The small molecule below binds the protein below.
Small molecule (SMILES): OC[C@H]1O[C@H](O[C@H]2[C@H](O)[C@@H](O)[C@@H](O[C@H]3[C@H](O)[C@@H](O)[C@@H](O[C@H]4[C@H](O)[C@@H](O)CO[C@@H]4CO)O[C@@H]3CO)O[C@@H]2CO)[C@H](O)[C@@H](O)[C@@H]1O

Sequence of chain 1.A:
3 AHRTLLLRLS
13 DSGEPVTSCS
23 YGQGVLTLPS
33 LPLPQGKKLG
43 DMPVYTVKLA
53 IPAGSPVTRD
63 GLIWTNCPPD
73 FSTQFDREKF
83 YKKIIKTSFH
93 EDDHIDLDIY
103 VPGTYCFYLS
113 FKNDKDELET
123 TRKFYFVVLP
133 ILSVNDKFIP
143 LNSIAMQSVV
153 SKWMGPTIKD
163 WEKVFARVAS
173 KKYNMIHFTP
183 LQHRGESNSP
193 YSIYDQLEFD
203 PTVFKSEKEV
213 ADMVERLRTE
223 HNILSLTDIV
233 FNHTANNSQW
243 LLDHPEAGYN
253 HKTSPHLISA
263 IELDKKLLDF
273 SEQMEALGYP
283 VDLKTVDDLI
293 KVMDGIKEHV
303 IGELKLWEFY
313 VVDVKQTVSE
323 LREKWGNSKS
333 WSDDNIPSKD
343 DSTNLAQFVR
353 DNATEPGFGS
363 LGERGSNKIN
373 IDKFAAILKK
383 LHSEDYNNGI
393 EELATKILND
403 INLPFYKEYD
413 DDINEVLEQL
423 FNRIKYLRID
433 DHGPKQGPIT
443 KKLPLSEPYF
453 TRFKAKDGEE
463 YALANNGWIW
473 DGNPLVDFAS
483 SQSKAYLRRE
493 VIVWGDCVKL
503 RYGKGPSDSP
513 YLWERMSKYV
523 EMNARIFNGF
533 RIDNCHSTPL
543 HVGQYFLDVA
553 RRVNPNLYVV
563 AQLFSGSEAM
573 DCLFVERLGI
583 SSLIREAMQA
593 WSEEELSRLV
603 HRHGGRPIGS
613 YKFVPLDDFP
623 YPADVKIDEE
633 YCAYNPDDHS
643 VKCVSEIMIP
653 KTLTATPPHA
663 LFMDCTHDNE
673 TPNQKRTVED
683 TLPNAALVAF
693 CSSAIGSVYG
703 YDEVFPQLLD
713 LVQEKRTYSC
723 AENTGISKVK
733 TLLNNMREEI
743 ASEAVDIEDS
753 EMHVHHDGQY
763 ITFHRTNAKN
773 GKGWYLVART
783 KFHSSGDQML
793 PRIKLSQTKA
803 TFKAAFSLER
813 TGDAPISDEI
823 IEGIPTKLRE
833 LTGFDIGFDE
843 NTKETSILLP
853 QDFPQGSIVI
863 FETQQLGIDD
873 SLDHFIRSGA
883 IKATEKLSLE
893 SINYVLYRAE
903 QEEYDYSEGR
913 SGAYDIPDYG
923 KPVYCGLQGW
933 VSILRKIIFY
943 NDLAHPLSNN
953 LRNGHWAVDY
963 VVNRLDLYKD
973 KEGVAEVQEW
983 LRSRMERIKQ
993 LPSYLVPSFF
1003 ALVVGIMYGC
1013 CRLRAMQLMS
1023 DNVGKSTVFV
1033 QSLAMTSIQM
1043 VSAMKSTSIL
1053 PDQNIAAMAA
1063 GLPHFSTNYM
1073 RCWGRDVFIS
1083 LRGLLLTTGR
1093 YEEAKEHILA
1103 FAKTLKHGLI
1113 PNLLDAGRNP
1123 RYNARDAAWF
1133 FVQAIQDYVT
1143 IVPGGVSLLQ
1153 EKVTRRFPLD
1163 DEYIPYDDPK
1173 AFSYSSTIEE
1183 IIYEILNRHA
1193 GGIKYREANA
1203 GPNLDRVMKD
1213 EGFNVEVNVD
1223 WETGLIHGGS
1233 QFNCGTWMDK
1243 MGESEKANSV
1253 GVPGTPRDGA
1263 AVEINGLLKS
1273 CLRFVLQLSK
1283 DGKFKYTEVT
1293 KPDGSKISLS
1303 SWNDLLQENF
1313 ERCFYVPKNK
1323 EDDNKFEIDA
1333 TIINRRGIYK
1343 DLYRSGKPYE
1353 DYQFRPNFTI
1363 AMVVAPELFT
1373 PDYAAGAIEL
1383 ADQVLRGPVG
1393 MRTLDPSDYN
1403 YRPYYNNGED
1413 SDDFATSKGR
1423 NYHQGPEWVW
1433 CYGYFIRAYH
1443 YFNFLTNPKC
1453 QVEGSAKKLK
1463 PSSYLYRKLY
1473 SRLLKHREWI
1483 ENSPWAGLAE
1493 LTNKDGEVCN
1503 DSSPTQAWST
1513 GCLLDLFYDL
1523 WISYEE

Binding-site contacts:
Ligand atom O3 contacts residue LYS409 of chain 1.A at 3.8 Å.
Ligand atom O4 contacts residue LYS409 of chain 1.A at 4.2 Å.
Ligand atom C4 contacts residue TYR408 of chain 1.A at 3.8 Å (hydrophobic).
Ligand atom O6 contacts residue TYR408 of chain 1.A at 3.6 Å.
Ligand atom O2 contacts residue ASP412 of chain 1.A at 3.0 Å (salt-bridge).
Ligand atom O4 contacts residue TYR408 of chain 1.A at 4.2 Å.
Ligand atom O6 contacts residue LEU308 of chain 1.A at 3.1 Å.
Ligand atom O3 contacts residue TYR408 of chain 1.A at 4.2 Å.
Ligand atom C6 contacts residue LEU308 of chain 1.A at 3.9 Å (hydrophobic).
Ligand atom C6 contacts residue TYR408 of chain 1.A at 4.2 Å (hydrophobic).
Ligand atom O3 contacts residue LEU405 of chain 1.A at 3.4 Å.
Ligand atom O2 contacts residue LYS409 of chain 1.A at 3.3 Å.
Ligand atom O5 contacts residue TYR408 of chain 1.A at 3.7 Å.
Ligand atom C2 contacts residue LYS409 of chain 1.A at 4.4 Å.
Ligand atom C3 contacts residue LYS409 of chain 1.A at 4.4 Å.
Ligand atom C2 contacts residue TYR408 of chain 1.A at 3.7 Å (hydrophobic).
Ligand atom C3 contacts residue TYR408 of chain 1.A at 4.1 Å (hydrophobic).
Ligand atom O3 contacts residue ASN401 of chain 1.A at 4.2 Å.
Ligand atom O6 contacts residue ASP412 of chain 1.A at 3.8 Å.
Ligand atom C1 contacts residue TYR408 of chain 1.A at 3.6 Å (hydrophobic).
Ligand atom C2 contacts residue ASP412 of chain 1.A at 4.0 Å.